The protein below binds the small molecule below.
Small molecule (SMILES): C[C@H](N)C(=O)N[C@@H](C)C(=O)N[C@@H](C)C(=O)N[C@@H](C)C(=O)N[C@@H](C)C=O

Binding-site contacts:
Ligand atom CB contacts residue ALA248 of chain 2.F at 3.7 Å (hydrophobic).
Ligand atom CB contacts residue ALA248 of chain 2.F at 3.9 Å (hydrophobic).
Ligand atom CA contacts residue ALA248 of chain 2.F at 3.6 Å (hydrophobic).
Ligand atom N contacts residue ILE249 of chain 2.F at 4.4 Å.
Ligand atom C contacts residue ILE249 of chain 2.F at 3.8 Å (hydrophobic).
Ligand atom O contacts residue ALA248 of chain 2.F at 4.5 Å.
Ligand atom C contacts residue ALA231 of chain 2.F at 4.1 Å (hydrophobic).
Ligand atom CB contacts residue ILE249 of chain 2.F at 4.3 Å (hydrophobic).
Ligand atom C contacts residue THR247 of chain 2.F at 4.2 Å.
Ligand atom CB contacts residue THR247 of chain 2.F at 3.1 Å.
Ligand atom CB contacts residue ALA231 of chain 2.F at 4.4 Å (hydrophobic).
Ligand atom O contacts residue HIS126 of chain 2.F at 3.5 Å (h-bond).
Ligand atom N contacts residue ILE249 of chain 2.F at 4.3 Å.
Ligand atom C contacts residue HIS126 of chain 2.F at 3.3 Å.
Ligand atom CA contacts residue ILE249 of chain 2.F at 4.2 Å (hydrophobic).
Ligand atom CB contacts residue LEU211 of chain 2.F at 3.6 Å (hydrophobic).
Ligand atom CA contacts residue HIS126 of chain 2.F at 4.5 Å.
Ligand atom O contacts residue ILE249 of chain 2.F at 2.9 Å (h-bond).
Ligand atom O contacts residue ALA231 of chain 2.F at 3.4 Å.
Ligand atom CB contacts residue ASN227 of chain 2.F at 4.5 Å.
Ligand atom CA contacts residue ALA248 of chain 2.F at 4.4 Å (hydrophobic).
Ligand atom O contacts residue ILE249 of chain 2.F at 4.2 Å.
Ligand atom C contacts residue ALA248 of chain 2.F at 4.1 Å (hydrophobic).
Ligand atom CA contacts residue THR247 of chain 2.F at 3.8 Å.
Ligand atom O contacts residue LEU211 of chain 2.F at 3.9 Å.
Ligand atom CB contacts residue LEU250 of chain 2.F at 4.4 Å (hydrophobic).
Ligand atom C contacts residue ILE249 of chain 2.F at 4.2 Å (hydrophobic).
Ligand atom N contacts residue ALA248 of chain 2.F at 3.7 Å.
Ligand atom N contacts residue THR247 of chain 2.F at 3.6 Å (h-bond).

Sequence of chain 2.F:
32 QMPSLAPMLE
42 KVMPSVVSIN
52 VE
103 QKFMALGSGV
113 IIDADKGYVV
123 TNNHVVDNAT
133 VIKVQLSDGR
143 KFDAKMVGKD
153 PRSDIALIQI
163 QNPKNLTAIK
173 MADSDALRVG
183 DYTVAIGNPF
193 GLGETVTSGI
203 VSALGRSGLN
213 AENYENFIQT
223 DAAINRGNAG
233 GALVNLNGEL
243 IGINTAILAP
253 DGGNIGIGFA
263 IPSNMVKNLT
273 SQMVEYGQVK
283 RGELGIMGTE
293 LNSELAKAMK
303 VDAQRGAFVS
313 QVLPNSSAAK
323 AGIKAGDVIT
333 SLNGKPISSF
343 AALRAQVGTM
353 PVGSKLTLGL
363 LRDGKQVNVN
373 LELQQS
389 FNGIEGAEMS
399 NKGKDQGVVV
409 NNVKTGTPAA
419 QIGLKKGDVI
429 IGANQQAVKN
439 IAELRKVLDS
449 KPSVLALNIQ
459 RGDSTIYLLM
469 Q